The protein below binds the small molecule below.
Small molecule (SMILES): CC(=O)N[C@H]1[C@H](O[C@H]2[C@H](O)[C@H](NC(C)=O)CO[C@@H]2CO)O[C@H](CO)[C@@H](O)[C@@H]1O

Sequence of chain 1.C:
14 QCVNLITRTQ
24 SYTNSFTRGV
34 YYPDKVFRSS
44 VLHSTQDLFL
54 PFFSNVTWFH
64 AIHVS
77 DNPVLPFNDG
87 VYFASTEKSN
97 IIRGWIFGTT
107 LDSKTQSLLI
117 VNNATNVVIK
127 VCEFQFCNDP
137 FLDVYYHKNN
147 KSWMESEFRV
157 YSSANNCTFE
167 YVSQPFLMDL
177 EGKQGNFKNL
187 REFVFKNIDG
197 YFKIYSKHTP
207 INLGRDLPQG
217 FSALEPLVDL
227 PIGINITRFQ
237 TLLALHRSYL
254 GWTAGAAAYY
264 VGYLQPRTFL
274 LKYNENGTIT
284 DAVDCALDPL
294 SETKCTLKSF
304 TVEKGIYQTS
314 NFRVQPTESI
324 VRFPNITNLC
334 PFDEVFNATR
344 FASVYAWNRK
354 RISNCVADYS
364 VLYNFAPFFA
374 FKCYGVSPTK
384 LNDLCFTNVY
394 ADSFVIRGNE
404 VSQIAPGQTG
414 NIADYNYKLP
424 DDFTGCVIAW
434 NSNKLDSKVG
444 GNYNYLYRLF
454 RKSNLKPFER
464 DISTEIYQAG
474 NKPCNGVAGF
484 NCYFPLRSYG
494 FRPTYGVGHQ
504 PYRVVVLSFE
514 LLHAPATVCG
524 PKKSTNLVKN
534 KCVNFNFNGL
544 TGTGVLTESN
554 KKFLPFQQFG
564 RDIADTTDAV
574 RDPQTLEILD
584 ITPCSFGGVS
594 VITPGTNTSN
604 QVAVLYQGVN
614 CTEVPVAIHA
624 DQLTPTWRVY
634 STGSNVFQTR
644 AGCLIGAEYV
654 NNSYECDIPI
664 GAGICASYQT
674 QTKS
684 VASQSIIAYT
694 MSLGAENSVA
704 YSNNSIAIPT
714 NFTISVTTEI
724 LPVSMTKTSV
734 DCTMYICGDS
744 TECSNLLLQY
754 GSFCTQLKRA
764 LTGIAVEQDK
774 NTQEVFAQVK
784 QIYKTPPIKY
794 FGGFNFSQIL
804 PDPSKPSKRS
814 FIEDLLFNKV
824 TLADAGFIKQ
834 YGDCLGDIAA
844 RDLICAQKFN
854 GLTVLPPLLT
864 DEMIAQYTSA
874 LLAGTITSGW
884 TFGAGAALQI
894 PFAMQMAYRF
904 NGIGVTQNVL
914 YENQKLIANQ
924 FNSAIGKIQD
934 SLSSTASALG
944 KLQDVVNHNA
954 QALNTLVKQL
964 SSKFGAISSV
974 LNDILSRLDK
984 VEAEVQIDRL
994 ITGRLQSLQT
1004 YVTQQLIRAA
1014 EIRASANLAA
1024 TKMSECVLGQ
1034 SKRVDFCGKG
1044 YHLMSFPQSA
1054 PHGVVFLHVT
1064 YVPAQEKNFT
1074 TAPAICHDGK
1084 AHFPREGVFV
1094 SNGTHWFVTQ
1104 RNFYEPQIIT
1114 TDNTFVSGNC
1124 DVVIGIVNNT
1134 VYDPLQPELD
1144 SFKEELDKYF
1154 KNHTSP

Sequence of chain 1.B:
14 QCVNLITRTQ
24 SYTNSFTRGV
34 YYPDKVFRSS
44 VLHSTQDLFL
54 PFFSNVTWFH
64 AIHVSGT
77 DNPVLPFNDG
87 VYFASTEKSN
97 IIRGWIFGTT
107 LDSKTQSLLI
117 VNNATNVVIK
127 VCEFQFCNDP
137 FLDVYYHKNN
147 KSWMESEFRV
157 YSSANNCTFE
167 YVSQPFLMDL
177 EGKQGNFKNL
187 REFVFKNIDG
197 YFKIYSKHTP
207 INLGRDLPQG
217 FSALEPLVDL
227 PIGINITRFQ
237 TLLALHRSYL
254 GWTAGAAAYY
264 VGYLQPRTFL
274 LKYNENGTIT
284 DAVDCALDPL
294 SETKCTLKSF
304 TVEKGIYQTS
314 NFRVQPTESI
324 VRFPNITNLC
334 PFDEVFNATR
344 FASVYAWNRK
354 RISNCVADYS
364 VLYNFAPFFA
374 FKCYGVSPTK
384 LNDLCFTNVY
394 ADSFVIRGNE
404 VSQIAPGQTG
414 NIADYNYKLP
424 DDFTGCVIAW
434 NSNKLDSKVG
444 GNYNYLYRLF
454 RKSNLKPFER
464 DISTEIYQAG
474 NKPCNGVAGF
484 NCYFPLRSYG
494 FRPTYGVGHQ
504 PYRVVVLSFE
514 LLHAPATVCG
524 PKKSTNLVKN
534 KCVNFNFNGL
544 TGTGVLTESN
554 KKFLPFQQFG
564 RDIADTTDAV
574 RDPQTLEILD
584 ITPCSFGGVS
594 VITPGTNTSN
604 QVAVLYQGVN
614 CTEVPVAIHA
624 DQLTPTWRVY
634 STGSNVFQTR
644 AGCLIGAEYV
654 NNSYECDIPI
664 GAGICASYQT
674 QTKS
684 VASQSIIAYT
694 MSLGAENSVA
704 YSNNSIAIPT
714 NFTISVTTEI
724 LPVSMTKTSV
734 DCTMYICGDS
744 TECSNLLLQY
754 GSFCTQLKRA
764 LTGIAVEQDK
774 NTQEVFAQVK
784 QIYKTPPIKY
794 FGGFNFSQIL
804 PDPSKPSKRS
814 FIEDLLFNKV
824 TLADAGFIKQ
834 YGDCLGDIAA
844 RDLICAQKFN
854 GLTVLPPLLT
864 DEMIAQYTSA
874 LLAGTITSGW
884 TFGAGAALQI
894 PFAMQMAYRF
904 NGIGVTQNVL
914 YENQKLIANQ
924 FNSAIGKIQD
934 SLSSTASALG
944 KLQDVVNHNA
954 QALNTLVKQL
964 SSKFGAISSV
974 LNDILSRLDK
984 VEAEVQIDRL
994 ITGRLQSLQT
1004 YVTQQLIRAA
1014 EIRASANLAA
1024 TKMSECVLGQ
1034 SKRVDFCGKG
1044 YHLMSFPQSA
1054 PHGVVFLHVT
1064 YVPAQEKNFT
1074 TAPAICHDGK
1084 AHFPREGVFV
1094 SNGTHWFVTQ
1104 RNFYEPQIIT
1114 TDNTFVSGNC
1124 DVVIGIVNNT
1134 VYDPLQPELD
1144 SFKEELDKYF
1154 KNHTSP

Binding-site contacts:
Ligand atom O3 contacts residue ASN613 of chain 1.C at 3.8 Å.
Ligand atom O5 contacts residue THR615 of chain 1.C at 3.0 Å (h-bond).
Ligand atom C5 contacts residue ASN613 of chain 1.C at 3.6 Å.
Ligand atom C4 contacts residue GLN833 of chain 1.B at 3.8 Å.
Ligand atom C1 contacts residue ASN613 of chain 1.C at 1.4 Å.
Ligand atom C2 contacts residue ASN613 of chain 1.C at 2.5 Å.
Ligand atom C5 contacts residue THR615 of chain 1.C at 3.7 Å.
Ligand atom O6 contacts residue THR615 of chain 1.C at 2.9 Å (h-bond).
Ligand atom N2 contacts residue ASN613 of chain 1.C at 2.8 Å (h-bond).
Ligand atom C3 contacts residue GLN833 of chain 1.B at 4.0 Å.
Ligand atom C7 contacts residue ASN613 of chain 1.C at 3.9 Å.
Ligand atom C5 contacts residue GLN833 of chain 1.B at 4.4 Å.
Ligand atom O5 contacts residue GLN833 of chain 1.B at 4.2 Å.
Ligand atom C6 contacts residue THR615 of chain 1.C at 3.9 Å.
Ligand atom C4 contacts residue ASN613 of chain 1.C at 4.2 Å.
Ligand atom C3 contacts residue ASN613 of chain 1.C at 3.6 Å.
Ligand atom O5 contacts residue ASN613 of chain 1.C at 2.3 Å (h-bond).
Ligand atom O3 contacts residue GLN833 of chain 1.B at 2.9 Å (h-bond).
Ligand atom C1 contacts residue THR615 of chain 1.C at 3.4 Å.